This protein binds this small molecule.
Small molecule (SMILES): CC(=O)N[C@@H]1[C@@H](O)[C@H](O)[C@@H](CO)O[C@H]1O

Binding-site contacts:
Ligand atom C5 contacts residue ASN107 of chain 1.D at 3.6 Å.
Ligand atom C7 contacts residue ASN107 of chain 1.D at 4.1 Å.
Ligand atom C8 contacts residue ASN107 of chain 1.D at 4.3 Å.
Ligand atom O5 contacts residue ASN107 of chain 1.D at 2.2 Å (h-bond).
Ligand atom C3 contacts residue ASN107 of chain 1.D at 3.8 Å.
Ligand atom C8 contacts residue PRO105 of chain 1.D at 4.4 Å (hydrophobic).
Ligand atom C4 contacts residue ASN107 of chain 1.D at 4.0 Å.
Ligand atom C2 contacts residue ASN107 of chain 1.D at 2.5 Å.
Ligand atom N2 contacts residue ASN107 of chain 1.D at 3.2 Å (h-bond).
Ligand atom C1 contacts residue ASN107 of chain 1.D at 1.4 Å.

Sequence of chain 1.D:
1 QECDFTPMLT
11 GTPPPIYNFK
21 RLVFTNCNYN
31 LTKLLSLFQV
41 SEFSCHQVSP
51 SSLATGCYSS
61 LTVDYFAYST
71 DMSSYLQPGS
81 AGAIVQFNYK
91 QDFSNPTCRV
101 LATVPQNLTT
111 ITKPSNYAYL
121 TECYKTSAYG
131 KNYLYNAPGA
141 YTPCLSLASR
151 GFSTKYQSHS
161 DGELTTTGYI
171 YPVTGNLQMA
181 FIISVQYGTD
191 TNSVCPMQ